Binding-site contacts:
Ligand atom C21 contacts residue PHE191 of chain 1.A at 4.0 Å (hydrophobic).
Ligand atom C22 contacts residue PHE242 of chain 1.A at 3.3 Å (hydrophobic).
Ligand atom C19 contacts residue ILE214 of chain 1.A at 3.7 Å (hydrophobic).
Ligand atom N3 contacts residue ILE214 of chain 1.A at 3.6 Å.
Ligand atom C8 contacts residue PRO210 of chain 1.A at 3.8 Å (hydrophobic).
Ligand atom C24 contacts residue PHE243 of chain 1.A at 3.4 Å (hydrophobic).
Ligand atom C9 contacts residue TYR52 of chain 1.A at 3.5 Å (hydrophobic).
Ligand atom C15 contacts residue LEU192 of chain 1.A at 3.6 Å (hydrophobic).
Ligand atom N2 contacts residue TYR52 of chain 1.A at 2.7 Å (h-bond).
Ligand atom C14 contacts residue PHE243 of chain 1.A at 3.7 Å (hydrophobic).
Ligand atom O1 contacts residue TYR52 of chain 1.A at 3.3 Å.
Ligand atom C2 contacts residue TYR52 of chain 1.A at 3.4 Å (hydrophobic).
Ligand atom C22 contacts residue PHE191 of chain 1.A at 3.7 Å (hydrophobic).
Ligand atom C8 contacts residue TYR52 of chain 1.A at 3.1 Å (hydrophobic).
Ligand atom C23 contacts residue PHE243 of chain 1.A at 3.9 Å (hydrophobic).
Ligand atom C23 contacts residue PHE191 of chain 1.A at 4.0 Å (hydrophobic).
Ligand atom C14 contacts residue PRO210 of chain 1.A at 3.8 Å (hydrophobic).
Ligand atom C13 contacts residue PHE243 of chain 1.A at 3.7 Å (hydrophobic).
Ligand atom C15 contacts residue ASP193 of chain 1.A at 3.9 Å.
Ligand atom C11 contacts residue TYR52 of chain 1.A at 3.4 Å (hydrophobic).
Ligand atom C17 contacts residue LEU192 of chain 1.A at 3.5 Å (hydrophobic).
Ligand atom C3 contacts residue ILE214 of chain 1.A at 3.8 Å (hydrophobic).
Ligand atom C6 contacts residue ALA156 of chain 1.A at 3.9 Å (hydrophobic).
Ligand atom C3 contacts residue TYR52 of chain 1.A at 3.1 Å (hydrophobic).
Ligand atom C1 contacts residue VAL269 of chain 1.A at 3.7 Å (hydrophobic).
Ligand atom C16 contacts residue LEU192 of chain 1.A at 2.9 Å (hydrophobic).
Ligand atom C12 contacts residue PRO210 of chain 1.A at 3.7 Å (hydrophobic).
Ligand atom C14 contacts residue THR211 of chain 1.A at 3.9 Å.
Ligand atom C22 contacts residue THR159 of chain 1.A at 4.0 Å.
Ligand atom C11 contacts residue VAL269 of chain 1.A at 4.0 Å (hydrophobic).
Ligand atom C17 contacts residue VAL269 of chain 1.A at 3.5 Å (hydrophobic).
Ligand atom C20 contacts residue ILE214 of chain 1.A at 3.8 Å (hydrophobic).
Ligand atom C2 contacts residue VAL269 of chain 1.A at 4.0 Å (hydrophobic).
Ligand atom C10 contacts residue TYR52 of chain 1.A at 3.8 Å (hydrophobic).
Ligand atom C16 contacts residue VAL269 of chain 1.A at 3.6 Å (hydrophobic).
Ligand atom C7 contacts residue SER155 of chain 1.A at 3.4 Å.
Ligand atom C23 contacts residue PHE242 of chain 1.A at 3.3 Å (hydrophobic).
Ligand atom C6 contacts residue TYR52 of chain 1.A at 3.8 Å (hydrophobic).
Ligand atom C15 contacts residue PRO210 of chain 1.A at 3.9 Å (hydrophobic).
Ligand atom C7 contacts residue ALA156 of chain 1.A at 3.9 Å (hydrophobic).

The small molecule below binds the protein below.
Small molecule (SMILES): CC(C)COC[C@H](CN(Cc1ccccc1)c1ccccc1)N1CCCC1

Sequence of chain 1.A:
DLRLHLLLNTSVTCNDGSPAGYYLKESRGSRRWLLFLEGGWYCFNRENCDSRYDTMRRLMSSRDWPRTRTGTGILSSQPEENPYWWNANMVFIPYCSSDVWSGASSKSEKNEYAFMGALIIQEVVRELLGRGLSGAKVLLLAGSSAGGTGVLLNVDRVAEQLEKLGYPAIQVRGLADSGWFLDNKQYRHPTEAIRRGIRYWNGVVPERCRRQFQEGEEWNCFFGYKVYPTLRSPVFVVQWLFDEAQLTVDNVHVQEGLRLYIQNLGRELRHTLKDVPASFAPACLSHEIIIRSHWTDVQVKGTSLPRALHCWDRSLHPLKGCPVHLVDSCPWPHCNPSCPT